Sequence of chain 1.F:
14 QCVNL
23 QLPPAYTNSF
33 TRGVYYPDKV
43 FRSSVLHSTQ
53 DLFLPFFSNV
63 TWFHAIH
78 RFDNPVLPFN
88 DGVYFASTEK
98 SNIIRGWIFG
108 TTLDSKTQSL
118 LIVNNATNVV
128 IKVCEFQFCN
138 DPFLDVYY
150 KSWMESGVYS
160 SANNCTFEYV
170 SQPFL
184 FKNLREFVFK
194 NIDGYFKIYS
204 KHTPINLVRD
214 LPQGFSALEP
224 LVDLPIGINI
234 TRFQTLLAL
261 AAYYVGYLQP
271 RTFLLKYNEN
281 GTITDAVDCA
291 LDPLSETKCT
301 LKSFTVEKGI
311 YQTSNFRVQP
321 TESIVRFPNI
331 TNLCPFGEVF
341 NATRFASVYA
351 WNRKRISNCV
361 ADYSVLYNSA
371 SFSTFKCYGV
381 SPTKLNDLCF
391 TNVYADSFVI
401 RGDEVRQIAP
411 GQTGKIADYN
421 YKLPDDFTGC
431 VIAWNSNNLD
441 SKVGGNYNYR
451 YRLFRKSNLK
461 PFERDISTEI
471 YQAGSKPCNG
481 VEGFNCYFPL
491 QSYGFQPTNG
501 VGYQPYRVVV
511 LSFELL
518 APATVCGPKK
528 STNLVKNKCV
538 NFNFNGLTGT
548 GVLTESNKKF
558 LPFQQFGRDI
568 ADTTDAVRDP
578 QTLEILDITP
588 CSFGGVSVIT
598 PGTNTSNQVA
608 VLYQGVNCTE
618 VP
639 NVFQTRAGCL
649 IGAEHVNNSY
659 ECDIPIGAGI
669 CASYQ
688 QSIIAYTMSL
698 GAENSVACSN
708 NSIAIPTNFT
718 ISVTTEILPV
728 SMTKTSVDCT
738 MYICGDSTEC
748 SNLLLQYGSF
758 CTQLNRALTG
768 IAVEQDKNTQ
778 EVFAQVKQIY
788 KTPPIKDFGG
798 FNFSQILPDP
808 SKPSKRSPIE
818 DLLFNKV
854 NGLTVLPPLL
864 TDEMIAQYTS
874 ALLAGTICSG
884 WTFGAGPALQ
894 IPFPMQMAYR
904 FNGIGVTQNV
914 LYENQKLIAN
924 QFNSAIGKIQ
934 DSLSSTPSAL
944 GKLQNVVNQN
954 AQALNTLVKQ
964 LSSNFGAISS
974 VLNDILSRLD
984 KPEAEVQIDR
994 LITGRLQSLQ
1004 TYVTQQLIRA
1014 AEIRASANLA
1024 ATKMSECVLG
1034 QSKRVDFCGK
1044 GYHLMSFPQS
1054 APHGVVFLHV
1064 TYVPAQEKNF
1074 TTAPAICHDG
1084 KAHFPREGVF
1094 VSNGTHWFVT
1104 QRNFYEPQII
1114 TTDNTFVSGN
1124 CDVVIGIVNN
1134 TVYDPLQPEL

The small molecule below binds the protein below.
Small molecule (SMILES): CC(=O)N[C@@H]1[C@@H](O)[C@H](O)[C@@H](CO)O[C@H]1O

Binding-site contacts:
Ligand atom C1 contacts residue ASN614 of chain 1.F at 1.5 Å.
Ligand atom C8 contacts residue THR616 of chain 1.F at 4.1 Å.
Ligand atom C3 contacts residue ASN614 of chain 1.F at 3.8 Å.
Ligand atom O7 contacts residue ASN614 of chain 1.F at 3.9 Å.
Ligand atom C4 contacts residue ASN614 of chain 1.F at 4.3 Å.
Ligand atom N2 contacts residue ASN614 of chain 1.F at 2.9 Å (h-bond).
Ligand atom O6 contacts residue GLN642 of chain 1.F at 4.2 Å.
Ligand atom C7 contacts residue ASN614 of chain 1.F at 3.6 Å.
Ligand atom O7 contacts residue THR616 of chain 1.F at 3.6 Å.
Ligand atom O5 contacts residue ASN614 of chain 1.F at 2.4 Å (h-bond).
Ligand atom C2 contacts residue ASN614 of chain 1.F at 2.5 Å.
Ligand atom C7 contacts residue THR616 of chain 1.F at 4.2 Å.
Ligand atom C5 contacts residue ASN614 of chain 1.F at 3.7 Å.